This small molecule binds to this protein.
Small molecule (SMILES): CC(=O)N[C@@H]1[C@@H](O)[C@H](O)[C@@H](CO)O[C@H]1O

Binding-site contacts:
Ligand atom O5 contacts residue ASN32 of chain 1.I at 2.4 Å (h-bond).
Ligand atom C6 contacts residue THR312 of chain 1.I at 4.1 Å.
Ligand atom O6 contacts residue LEU52 of chain 1.J at 3.5 Å.
Ligand atom C5 contacts residue ASN32 of chain 1.I at 3.6 Å.
Ligand atom C1 contacts residue ASN32 of chain 1.I at 1.4 Å.
Ligand atom C2 contacts residue ASN32 of chain 1.I at 2.3 Å.
Ligand atom O6 contacts residue THR312 of chain 1.I at 4.2 Å.
Ligand atom O7 contacts residue ASN32 of chain 1.I at 3.4 Å (h-bond).
Ligand atom C3 contacts residue ASN32 of chain 1.I at 3.7 Å.
Ligand atom C5 contacts residue THR312 of chain 1.I at 4.2 Å.
Ligand atom C4 contacts residue ASN32 of chain 1.I at 4.1 Å.
Ligand atom C1 contacts residue ALA33 of chain 1.I at 4.3 Å (hydrophobic).
Ligand atom C8 contacts residue ASN32 of chain 1.I at 4.0 Å.
Ligand atom C6 contacts residue LEU52 of chain 1.J at 3.8 Å (hydrophobic).
Ligand atom O5 contacts residue THR312 of chain 1.I at 3.1 Å (h-bond).
Ligand atom C6 contacts residue THR34 of chain 1.I at 4.3 Å.
Ligand atom N2 contacts residue ASN32 of chain 1.I at 2.7 Å (h-bond).
Ligand atom O6 contacts residue ASN49 of chain 1.J at 4.4 Å.
Ligand atom C7 contacts residue ASN32 of chain 1.I at 3.1 Å.
Ligand atom C1 contacts residue THR312 of chain 1.I at 3.6 Å.

Sequence of chain 1.I:
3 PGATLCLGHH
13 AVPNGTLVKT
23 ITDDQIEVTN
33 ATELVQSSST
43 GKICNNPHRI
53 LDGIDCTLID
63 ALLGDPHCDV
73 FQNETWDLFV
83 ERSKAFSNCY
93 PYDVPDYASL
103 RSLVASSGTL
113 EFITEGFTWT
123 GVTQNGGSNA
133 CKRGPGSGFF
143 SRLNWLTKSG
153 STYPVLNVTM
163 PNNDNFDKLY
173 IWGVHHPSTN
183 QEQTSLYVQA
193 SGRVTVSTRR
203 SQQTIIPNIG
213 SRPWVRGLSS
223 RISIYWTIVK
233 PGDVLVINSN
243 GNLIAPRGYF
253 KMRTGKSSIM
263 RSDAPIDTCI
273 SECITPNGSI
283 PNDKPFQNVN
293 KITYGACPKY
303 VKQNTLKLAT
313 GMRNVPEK

Sequence of chain 1.J:
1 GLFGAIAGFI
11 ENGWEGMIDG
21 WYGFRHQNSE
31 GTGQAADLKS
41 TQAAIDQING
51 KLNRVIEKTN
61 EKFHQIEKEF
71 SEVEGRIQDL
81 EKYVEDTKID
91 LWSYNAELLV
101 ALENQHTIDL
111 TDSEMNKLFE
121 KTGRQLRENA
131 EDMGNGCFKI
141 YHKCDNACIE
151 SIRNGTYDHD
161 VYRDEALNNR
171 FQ